Sequence of chain 1.B:
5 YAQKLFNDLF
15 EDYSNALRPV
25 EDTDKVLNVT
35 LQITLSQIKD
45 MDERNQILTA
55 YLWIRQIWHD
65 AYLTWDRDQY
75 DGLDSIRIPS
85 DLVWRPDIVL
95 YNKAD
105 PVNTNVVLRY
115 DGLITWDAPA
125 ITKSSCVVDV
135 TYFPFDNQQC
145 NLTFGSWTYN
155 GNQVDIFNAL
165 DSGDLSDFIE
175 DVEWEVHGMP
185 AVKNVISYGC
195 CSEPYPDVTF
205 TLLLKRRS

A protein and the small-molecule ligand that binds it are described below.
Small molecule (SMILES): CC(=O)N[C@@H]1[C@@H](O)[C@H](O)[C@@H](CO)O[C@H]1O

Binding-site contacts:
Ligand atom C5 contacts residue ASN32 of chain 1.B at 3.2 Å.
Ligand atom C7 contacts residue VAL30 of chain 1.B at 3.4 Å (hydrophobic).
Ligand atom O6 contacts residue PHE161 of chain 1.B at 3.9 Å.
Ligand atom O7 contacts residue ASN32 of chain 1.B at 4.4 Å.
Ligand atom N2 contacts residue ASN32 of chain 1.B at 3.2 Å (h-bond).
Ligand atom C1 contacts residue VAL30 of chain 1.B at 3.8 Å (hydrophobic).
Ligand atom C2 contacts residue VAL30 of chain 1.B at 4.3 Å (hydrophobic).
Ligand atom C8 contacts residue VAL30 of chain 1.B at 3.0 Å (hydrophobic).
Ligand atom C2 contacts residue ASN32 of chain 1.B at 2.5 Å.
Ligand atom C7 contacts residue ASN32 of chain 1.B at 4.1 Å.
Ligand atom C8 contacts residue VAL24 of chain 1.B at 4.2 Å (hydrophobic).
Ligand atom C6 contacts residue ASN32 of chain 1.B at 3.1 Å.
Ligand atom C1 contacts residue ASN32 of chain 1.B at 1.5 Å.
Ligand atom C3 contacts residue ASN32 of chain 1.B at 3.8 Å.
Ligand atom O6 contacts residue ASN32 of chain 1.B at 3.2 Å (h-bond).
Ligand atom C4 contacts residue ASN32 of chain 1.B at 4.1 Å.
Ligand atom C8 contacts residue LYS29 of chain 1.B at 3.9 Å.
Ligand atom O7 contacts residue VAL30 of chain 1.B at 4.4 Å.
Ligand atom N2 contacts residue VAL30 of chain 1.B at 3.2 Å (h-bond).
Ligand atom O5 contacts residue ASN32 of chain 1.B at 2.4 Å (h-bond).